Binding-site contacts:
Ligand atom O2 contacts residue GLN249 of chain 1.A at 3.5 Å (h-bond).
Ligand atom O4 contacts residue SER174 of chain 1.A at 2.8 Å (h-bond).
Ligand atom O4 contacts residue ASP140 of chain 1.A at 3.7 Å.
Ligand atom C1 contacts residue PHE22 of chain 1.A at 3.6 Å (hydrophobic).
Ligand atom O4 contacts residue GLN20 of chain 1.A at 2.6 Å (h-bond).
Ligand atom C6 contacts residue ASN139 of chain 1.A at 3.7 Å.
Ligand atom C3 contacts residue ASP229 of chain 1.A at 3.6 Å.
Ligand atom C2 contacts residue GLN249 of chain 1.A at 3.8 Å.
Ligand atom O2 contacts residue ASP229 of chain 1.A at 2.7 Å (salt-bridge).
Ligand atom O6 contacts residue SER145 of chain 1.A at 2.6 Å (h-bond).
Ligand atom C5 contacts residue ARG97 of chain 1.A at 3.4 Å.
Ligand atom O1 contacts residue ARG149 of chain 1.A at 2.8 Å (salt-bridge).
Ligand atom O5 contacts residue ASN139 of chain 1.A at 2.8 Å (h-bond).
Ligand atom C3 contacts residue PHE22 of chain 1.A at 3.7 Å (hydrophobic).
Ligand atom C3 contacts residue GLN20 of chain 1.A at 3.6 Å.
Ligand atom O3 contacts residue PHE22 of chain 1.A at 3.3 Å.
Ligand atom O2 contacts residue ARG149 of chain 1.A at 2.9 Å (salt-bridge).
Ligand atom O6 contacts residue ARG97 of chain 1.A at 2.9 Å (salt-bridge).
Ligand atom C5 contacts residue ASN139 of chain 1.A at 3.7 Å.
Ligand atom C6 contacts residue ASP96 of chain 1.A at 3.5 Å.
Ligand atom C5 contacts residue ASP140 of chain 1.A at 3.4 Å.
Ligand atom C2 contacts residue ASP229 of chain 1.A at 3.3 Å.
Ligand atom O3 contacts residue ASP229 of chain 1.A at 2.6 Å (salt-bridge).
Ligand atom C2 contacts residue PHE22 of chain 1.A at 3.5 Å (hydrophobic).
Ligand atom O5 contacts residue SER174 of chain 1.A at 3.5 Å (h-bond).
Ligand atom C1 contacts residue ARG149 of chain 1.A at 3.8 Å.
Ligand atom O5 contacts residue ASP140 of chain 1.A at 2.6 Å (salt-bridge).
Ligand atom O3 contacts residue ASN202 of chain 1.A at 3.1 Å (h-bond).
Ligand atom C4 contacts residue ASN202 of chain 1.A at 3.7 Å.
Ligand atom O1 contacts residue PHE22 of chain 1.A at 3.7 Å.
Ligand atom C6 contacts residue SER145 of chain 1.A at 3.5 Å.
Ligand atom O4 contacts residue ASN202 of chain 1.A at 3.0 Å (h-bond).
Ligand atom C6 contacts residue ARG97 of chain 1.A at 3.7 Å.
Ligand atom O1 contacts residue ASP96 of chain 1.A at 2.6 Å (salt-bridge).
Ligand atom C4 contacts residue SER174 of chain 1.A at 3.8 Å.
Ligand atom O6 contacts residue ASP96 of chain 1.A at 2.5 Å (salt-bridge).
Ligand atom O1 contacts residue GLN249 of chain 1.A at 2.9 Å (h-bond).
Ligand atom C1 contacts residue ASP96 of chain 1.A at 3.3 Å.
Ligand atom C4 contacts residue GLN20 of chain 1.A at 3.5 Å.
Ligand atom O5 contacts residue ARG97 of chain 1.A at 3.1 Å (salt-bridge).

A protein and the small-molecule ligand that binds it are described below.
Small molecule (SMILES): OC1C(O)C(O)C(O)C(O)C1O

Sequence of chain 1.A:
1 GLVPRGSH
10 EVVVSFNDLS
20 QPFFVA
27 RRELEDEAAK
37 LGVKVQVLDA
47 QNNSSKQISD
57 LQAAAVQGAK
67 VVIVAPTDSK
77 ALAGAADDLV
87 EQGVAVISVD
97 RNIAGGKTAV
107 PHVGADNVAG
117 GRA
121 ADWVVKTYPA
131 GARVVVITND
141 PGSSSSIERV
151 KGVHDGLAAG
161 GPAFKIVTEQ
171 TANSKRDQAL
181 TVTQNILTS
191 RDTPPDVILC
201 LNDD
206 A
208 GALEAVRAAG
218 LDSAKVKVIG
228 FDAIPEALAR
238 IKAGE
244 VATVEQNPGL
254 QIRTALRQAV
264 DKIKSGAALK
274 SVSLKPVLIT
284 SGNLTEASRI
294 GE